A small-molecule ligand and the protein it binds are described below.
Small molecule (SMILES): NC(=O)c1cccc2c1OCCO2

Binding-site contacts:
Ligand atom NAA contacts residue PRO85 of chain 1.A at 3.6 Å.
Ligand atom CAM contacts residue ILE91 of chain 1.A at 3.9 Å (hydrophobic).
Ligand atom CAE contacts residue ILE91 of chain 1.A at 3.9 Å (hydrophobic).
Ligand atom CAL contacts residue ILE91 of chain 1.A at 4.0 Å (hydrophobic).
Ligand atom OAI contacts residue ILE91 of chain 1.A at 3.9 Å.
Ligand atom CAC contacts residue THR84 of chain 1.A at 3.8 Å.
Ligand atom CAG contacts residue TYR38 of chain 1.A at 3.7 Å (hydrophobic).
Ligand atom CAE contacts residue SER89 of chain 1.A at 3.7 Å.
Ligand atom OAI contacts residue TYR38 of chain 1.A at 3.6 Å.
Ligand atom OAI contacts residue TYR83 of chain 1.A at 3.7 Å.
Ligand atom OAB contacts residue TYR83 of chain 1.A at 4.5 Å.
Ligand atom CAC contacts residue SER80 of chain 1.A at 3.4 Å.
Ligand atom CAD contacts residue SER80 of chain 1.A at 3.3 Å.
Ligand atom CAG contacts residue VAL33 of chain 1.A at 4.1 Å (hydrophobic).
Ligand atom CAD contacts residue ILE91 of chain 1.A at 3.6 Å (hydrophobic).
Ligand atom OAB contacts residue TYR38 of chain 1.A at 3.7 Å.
Ligand atom CAC contacts residue TYR92 of chain 1.A at 3.8 Å (hydrophobic).
Ligand atom CAG contacts residue TYR83 of chain 1.A at 3.9 Å (hydrophobic).
Ligand atom CAF contacts residue ILE91 of chain 1.A at 4.4 Å (hydrophobic).
Ligand atom CAM contacts residue TYR83 of chain 1.A at 3.7 Å (hydrophobic).
Ligand atom CAE contacts residue PRO85 of chain 1.A at 4.4 Å (hydrophobic).
Ligand atom CAK contacts residue TYR83 of chain 1.A at 3.9 Å (hydrophobic).
Ligand atom CAK contacts residue ILE91 of chain 1.A at 3.6 Å (hydrophobic).
Ligand atom CAD contacts residue TYR83 of chain 1.A at 4.4 Å (hydrophobic).
Ligand atom CAC contacts residue SER89 of chain 1.A at 4.3 Å.
Ligand atom CAL contacts residue TYR83 of chain 1.A at 4.0 Å (hydrophobic).
Ligand atom CAF contacts residue VAL33 of chain 1.A at 3.9 Å (hydrophobic).
Ligand atom OAH contacts residue TYR41 of chain 1.A at 4.4 Å.
Ligand atom OAH contacts residue VAL33 of chain 1.A at 4.3 Å.
Ligand atom CAJ contacts residue PRO85 of chain 1.A at 4.3 Å (hydrophobic).
Ligand atom OAH contacts residue TYR83 of chain 1.A at 4.2 Å.
Ligand atom NAA contacts residue SER89 of chain 1.A at 3.6 Å.
Ligand atom CAE contacts residue THR84 of chain 1.A at 3.8 Å.
Ligand atom CAJ contacts residue ILE91 of chain 1.A at 4.1 Å (hydrophobic).
Ligand atom OAB contacts residue ILE91 of chain 1.A at 4.1 Å.
Ligand atom OAH contacts residue ILE91 of chain 1.A at 4.1 Å.
Ligand atom NAA contacts residue THR84 of chain 1.A at 4.5 Å.
Ligand atom CAC contacts residue ILE91 of chain 1.A at 3.9 Å (hydrophobic).
Ligand atom CAE contacts residue TYR92 of chain 1.A at 4.0 Å (hydrophobic).

Sequence of chain 1.A:
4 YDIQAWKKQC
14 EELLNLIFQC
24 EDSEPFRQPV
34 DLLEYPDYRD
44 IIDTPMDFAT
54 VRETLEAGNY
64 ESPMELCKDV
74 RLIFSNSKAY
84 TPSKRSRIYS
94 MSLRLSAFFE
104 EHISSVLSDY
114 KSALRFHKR